Binding-site contacts:
Ligand atom O6 contacts residue PHE168 of chain 1.A at 4.1 Å.
Ligand atom C8 contacts residue GLU170 of chain 1.A at 3.4 Å.
Ligand atom C7 contacts residue GLU170 of chain 1.A at 4.0 Å.
Ligand atom C6 contacts residue PHE168 of chain 1.A at 4.3 Å (hydrophobic).
Ligand atom O7 contacts residue GLU170 of chain 1.A at 4.0 Å.
Ligand atom O5 contacts residue ASN101 of chain 1.A at 2.3 Å (h-bond).
Ligand atom C4 contacts residue ASN101 of chain 1.A at 4.2 Å.
Ligand atom O6 contacts residue ASN101 of chain 1.A at 3.8 Å.
Ligand atom C3 contacts residue ASN101 of chain 1.A at 3.8 Å.
Ligand atom C1 contacts residue ASN101 of chain 1.A at 1.4 Å.
Ligand atom O6 contacts residue TYR146 of chain 1.A at 4.2 Å.
Ligand atom N2 contacts residue ASN101 of chain 1.A at 2.9 Å (h-bond).
Ligand atom O7 contacts residue ASN101 of chain 1.A at 3.5 Å (h-bond).
Ligand atom C1 contacts residue PHE168 of chain 1.A at 3.9 Å (hydrophobic).
Ligand atom C7 contacts residue ASN101 of chain 1.A at 3.4 Å.
Ligand atom C5 contacts residue ASN101 of chain 1.A at 3.6 Å.
Ligand atom C5 contacts residue PHE168 of chain 1.A at 4.0 Å (hydrophobic).
Ligand atom C6 contacts residue ASN101 of chain 1.A at 4.5 Å.
Ligand atom C2 contacts residue ASN101 of chain 1.A at 2.4 Å.
Ligand atom O5 contacts residue PHE168 of chain 1.A at 4.1 Å.

The protein below binds the small molecule below.
Small molecule (SMILES): CC(=O)N[C@@H]1[C@@H](O)[C@H](O)[C@@H](CO)O[C@H]1O

Sequence of chain 1.A:
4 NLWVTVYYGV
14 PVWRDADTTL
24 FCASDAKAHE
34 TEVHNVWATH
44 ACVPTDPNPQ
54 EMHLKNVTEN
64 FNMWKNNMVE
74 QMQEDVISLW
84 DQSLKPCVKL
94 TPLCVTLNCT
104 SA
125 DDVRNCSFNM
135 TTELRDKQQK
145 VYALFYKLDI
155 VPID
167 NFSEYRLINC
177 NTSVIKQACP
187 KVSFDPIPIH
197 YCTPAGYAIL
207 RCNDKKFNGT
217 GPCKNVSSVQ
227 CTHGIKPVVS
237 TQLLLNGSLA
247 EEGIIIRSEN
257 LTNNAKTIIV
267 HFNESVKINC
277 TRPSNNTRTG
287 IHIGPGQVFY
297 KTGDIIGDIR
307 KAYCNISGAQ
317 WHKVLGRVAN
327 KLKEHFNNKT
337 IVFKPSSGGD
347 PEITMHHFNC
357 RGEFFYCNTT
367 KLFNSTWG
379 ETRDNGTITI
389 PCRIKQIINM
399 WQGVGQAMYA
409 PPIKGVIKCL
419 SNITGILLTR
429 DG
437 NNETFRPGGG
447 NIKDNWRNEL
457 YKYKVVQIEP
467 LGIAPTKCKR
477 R